Sequence of chain 1.B:
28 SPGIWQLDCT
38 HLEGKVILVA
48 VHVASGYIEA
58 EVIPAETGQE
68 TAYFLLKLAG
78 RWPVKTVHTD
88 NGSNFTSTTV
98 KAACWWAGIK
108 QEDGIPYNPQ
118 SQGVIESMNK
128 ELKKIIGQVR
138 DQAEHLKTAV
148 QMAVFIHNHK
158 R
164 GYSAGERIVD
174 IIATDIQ

A protein and the small-molecule ligand that binds it are described below.
Small molecule (SMILES): CC(C)C[C@H](CNC(=O)Cc1cc[nH]c1)Cc1ccc2c(c1C(=O)O)OCO2

Sequence of chain 1.A:
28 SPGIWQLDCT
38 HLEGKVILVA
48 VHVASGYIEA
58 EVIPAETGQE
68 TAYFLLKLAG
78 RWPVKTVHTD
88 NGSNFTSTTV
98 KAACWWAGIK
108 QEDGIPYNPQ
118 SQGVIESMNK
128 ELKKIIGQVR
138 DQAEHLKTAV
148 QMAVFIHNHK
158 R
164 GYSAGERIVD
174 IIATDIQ

Binding-site contacts:
Ligand atom C19 contacts residue THR96 of chain 1.B at 3.9 Å.
Ligand atom C3 contacts residue GLN139 of chain 1.A at 3.5 Å.
Ligand atom C1 contacts residue THR96 of chain 1.B at 4.0 Å.
Ligand atom O24 contacts residue THR145 of chain 1.A at 2.6 Å (h-bond).
Ligand atom C15 contacts residue MET149 of chain 1.A at 3.9 Å (hydrophobic).
Ligand atom C13 contacts residue THR145 of chain 1.A at 3.7 Å.
Ligand atom C14 contacts residue ALA99 of chain 1.B at 3.8 Å (hydrophobic).
Ligand atom O28 contacts residue HIS142 of chain 1.A at 3.1 Å (h-bond).
Ligand atom C9 contacts residue GLN66 of chain 1.B at 3.6 Å.
Ligand atom C10 contacts residue THR145 of chain 1.A at 3.2 Å.
Ligand atom C3 contacts residue ALA140 of chain 1.A at 4.0 Å (hydrophobic).
Ligand atom C20 contacts residue GLN139 of chain 1.A at 3.9 Å.
Ligand atom O24 contacts residue HIS142 of chain 1.A at 3.0 Å (h-bond).
Ligand atom C17 contacts residue THR145 of chain 1.A at 3.9 Å.
Ligand atom O25 contacts residue ALA140 of chain 1.A at 3.7 Å.
Ligand atom O24 contacts residue ALA140 of chain 1.A at 3.6 Å.
Ligand atom C2 contacts residue TYR70 of chain 1.B at 3.9 Å (hydrophobic).
Ligand atom C9 contacts residue THR145 of chain 1.A at 3.9 Å.
Ligand atom C15 contacts residue TRP103 of chain 1.B at 4.0 Å (hydrophobic).
Ligand atom C13 contacts residue HIS142 of chain 1.A at 4.0 Å.
Ligand atom C13 contacts residue GLN66 of chain 1.B at 3.5 Å.
Ligand atom C15 contacts residue GLN139 of chain 1.A at 3.8 Å.
Ligand atom C6 contacts residue THR145 of chain 1.A at 3.3 Å.
Ligand atom C14 contacts residue ALA100 of chain 1.B at 3.8 Å (hydrophobic).
Ligand atom O25 contacts residue GLU141 of chain 1.A at 2.9 Å (salt-bridge).
Ligand atom O28 contacts residue GLN66 of chain 1.B at 3.4 Å (h-bond).
Ligand atom C7 contacts residue THR145 of chain 1.A at 3.7 Å.
Ligand atom O27 contacts residue TYR70 of chain 1.B at 3.6 Å.
Ligand atom O27 contacts residue GLN66 of chain 1.B at 3.1 Å.
Ligand atom C11 contacts residue ALA140 of chain 1.A at 3.9 Å (hydrophobic).
Ligand atom C2 contacts residue GLN66 of chain 1.B at 3.5 Å.
Ligand atom C10 contacts residue GLN66 of chain 1.B at 3.8 Å.
Ligand atom C11 contacts residue HIS142 of chain 1.A at 4.0 Å.
Ligand atom C18 contacts residue GLN139 of chain 1.A at 3.9 Å.
Ligand atom O24 contacts residue GLU141 of chain 1.A at 3.3 Å (salt-bridge).
Ligand atom C20 contacts residue MET149 of chain 1.A at 3.7 Å (hydrophobic).
Ligand atom C4 contacts residue ASP138 of chain 1.A at 3.6 Å.
Ligand atom C11 contacts residue THR145 of chain 1.A at 3.3 Å.
Ligand atom C11 contacts residue GLU141 of chain 1.A at 3.5 Å.
Ligand atom O28 contacts residue THR145 of chain 1.A at 3.2 Å (h-bond).